Binding-site contacts:
Ligand atom C11 contacts residue ASP198 of chain 2.A at 3.4 Å.
Ligand atom C16 contacts residue ALA238 of chain 2.A at 3.8 Å (hydrophobic).
Ligand atom C04 contacts residue ASP198 of chain 2.A at 3.6 Å.
Ligand atom N05 contacts residue GLY175 of chain 2.A at 3.8 Å.
Ligand atom N03 contacts residue SER220 of chain 2.A at 2.7 Å (h-bond).
Ligand atom O18 contacts residue ASP198 of chain 2.A at 2.9 Å (salt-bridge).
Ligand atom O21 contacts residue SER220 of chain 2.A at 2.8 Å (h-bond).
Ligand atom N05 contacts residue ASP198 of chain 2.A at 3.5 Å.
Ligand atom O15 contacts residue VAL239 of chain 2.A at 3.3 Å.
Ligand atom C16 contacts residue LEU240 of chain 2.A at 3.5 Å (hydrophobic).
Ligand atom C14 contacts residue ASP198 of chain 2.A at 3.8 Å.
Ligand atom C23 contacts residue LEU249 of chain 2.A at 2.8 Å (hydrophobic).
Ligand atom C24 contacts residue ALA222 of chain 2.A at 3.9 Å (hydrophobic).
Ligand atom C09 contacts residue VAL239 of chain 2.A at 3.7 Å (hydrophobic).
Ligand atom C09 contacts residue ILE199 of chain 2.A at 4.0 Å (hydrophobic).
Ligand atom C07 contacts residue VAL239 of chain 2.A at 3.9 Å (hydrophobic).
Ligand atom O15 contacts residue GLY175 of chain 2.A at 3.5 Å.
Ligand atom N08 contacts residue VAL239 of chain 2.A at 3.8 Å.
Ligand atom N05 contacts residue LEU197 of chain 2.A at 3.9 Å.
Ligand atom N10 contacts residue ASP198 of chain 2.A at 4.0 Å.
Ligand atom C12 contacts residue ASP198 of chain 2.A at 3.6 Å.
Ligand atom C13 contacts residue ASP198 of chain 2.A at 3.7 Å.
Ligand atom C16 contacts residue VAL239 of chain 2.A at 3.8 Å (hydrophobic).
Ligand atom C04 contacts residue ILE174 of chain 2.A at 3.8 Å (hydrophobic).
Ligand atom C20 contacts residue SER220 of chain 2.A at 3.9 Å.
Ligand atom N01 contacts residue LEU249 of chain 2.A at 3.8 Å.
Ligand atom C04 contacts residue SER220 of chain 2.A at 3.0 Å.
Ligand atom N05 contacts residue ILE199 of chain 2.A at 3.9 Å.
Ligand atom O19 contacts residue ILE199 of chain 2.A at 3.8 Å.
Ligand atom O19 contacts residue ASP198 of chain 2.A at 2.7 Å (salt-bridge).
Ligand atom N10 contacts residue VAL239 of chain 2.A at 3.8 Å.
Ligand atom O15 contacts residue ASP198 of chain 2.A at 3.8 Å.
Ligand atom C02 contacts residue SER220 of chain 2.A at 3.9 Å.
Ligand atom O18 contacts residue LYS203 of chain 2.A at 3.7 Å.
Ligand atom C06 contacts residue VAL239 of chain 2.A at 3.5 Å (hydrophobic).
Ligand atom O17 contacts residue GLY177 of chain 2.A at 3.9 Å.
Ligand atom N08 contacts residue ILE199 of chain 2.A at 3.9 Å.
Ligand atom O21 contacts residue ILE199 of chain 2.A at 3.9 Å.
Ligand atom N05 contacts residue VAL239 of chain 2.A at 3.7 Å.
Ligand atom C04 contacts residue LEU197 of chain 2.A at 3.8 Å (hydrophobic).

Sequence of chain 2.A:
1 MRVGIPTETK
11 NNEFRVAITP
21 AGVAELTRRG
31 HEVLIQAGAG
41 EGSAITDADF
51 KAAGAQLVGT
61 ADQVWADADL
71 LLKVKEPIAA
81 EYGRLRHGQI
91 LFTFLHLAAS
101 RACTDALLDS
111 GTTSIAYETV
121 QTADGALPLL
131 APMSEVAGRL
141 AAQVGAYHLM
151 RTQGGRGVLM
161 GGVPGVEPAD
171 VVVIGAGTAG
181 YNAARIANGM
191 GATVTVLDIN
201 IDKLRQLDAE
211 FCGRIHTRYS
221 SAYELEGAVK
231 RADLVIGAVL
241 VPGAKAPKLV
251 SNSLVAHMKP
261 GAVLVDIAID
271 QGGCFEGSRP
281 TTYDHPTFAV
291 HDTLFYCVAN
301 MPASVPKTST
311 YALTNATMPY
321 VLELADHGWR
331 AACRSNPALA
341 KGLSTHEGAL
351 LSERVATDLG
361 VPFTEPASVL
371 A

The small molecule below binds the protein below.
Small molecule (SMILES): CC(C)C(=O)Nc1ncnc2c1ncn2[C@@H]1O[C@H](CO)[C@@H](O)[C@H]1O